Binding-site contacts:
Ligand atom N2 contacts residue ASN61 of chain 1.K at 2.9 Å (h-bond).
Ligand atom C8 contacts residue ASN61 of chain 1.K at 4.4 Å.
Ligand atom C1 contacts residue ASN61 of chain 1.K at 1.5 Å.
Ligand atom C2 contacts residue ASN61 of chain 1.K at 2.5 Å.
Ligand atom C5 contacts residue ASN61 of chain 1.K at 3.7 Å.
Ligand atom C4 contacts residue ASN61 of chain 1.K at 4.3 Å.
Ligand atom O5 contacts residue ASN61 of chain 1.K at 2.4 Å (h-bond).
Ligand atom C3 contacts residue ASN61 of chain 1.K at 3.8 Å.
Ligand atom C8 contacts residue PHE59 of chain 1.K at 3.6 Å (hydrophobic).
Ligand atom O7 contacts residue ASN61 of chain 1.K at 3.1 Å (h-bond).
Ligand atom C8 contacts residue SER60 of chain 1.K at 4.2 Å.
Ligand atom C7 contacts residue ASN61 of chain 1.K at 3.2 Å.

A small-molecule ligand and the protein it binds are described below.
Small molecule (SMILES): CC(=O)N[C@@H]1[C@@H](O)[C@H](O)[C@@H](CO)O[C@H]1O

Sequence of chain 1.K:
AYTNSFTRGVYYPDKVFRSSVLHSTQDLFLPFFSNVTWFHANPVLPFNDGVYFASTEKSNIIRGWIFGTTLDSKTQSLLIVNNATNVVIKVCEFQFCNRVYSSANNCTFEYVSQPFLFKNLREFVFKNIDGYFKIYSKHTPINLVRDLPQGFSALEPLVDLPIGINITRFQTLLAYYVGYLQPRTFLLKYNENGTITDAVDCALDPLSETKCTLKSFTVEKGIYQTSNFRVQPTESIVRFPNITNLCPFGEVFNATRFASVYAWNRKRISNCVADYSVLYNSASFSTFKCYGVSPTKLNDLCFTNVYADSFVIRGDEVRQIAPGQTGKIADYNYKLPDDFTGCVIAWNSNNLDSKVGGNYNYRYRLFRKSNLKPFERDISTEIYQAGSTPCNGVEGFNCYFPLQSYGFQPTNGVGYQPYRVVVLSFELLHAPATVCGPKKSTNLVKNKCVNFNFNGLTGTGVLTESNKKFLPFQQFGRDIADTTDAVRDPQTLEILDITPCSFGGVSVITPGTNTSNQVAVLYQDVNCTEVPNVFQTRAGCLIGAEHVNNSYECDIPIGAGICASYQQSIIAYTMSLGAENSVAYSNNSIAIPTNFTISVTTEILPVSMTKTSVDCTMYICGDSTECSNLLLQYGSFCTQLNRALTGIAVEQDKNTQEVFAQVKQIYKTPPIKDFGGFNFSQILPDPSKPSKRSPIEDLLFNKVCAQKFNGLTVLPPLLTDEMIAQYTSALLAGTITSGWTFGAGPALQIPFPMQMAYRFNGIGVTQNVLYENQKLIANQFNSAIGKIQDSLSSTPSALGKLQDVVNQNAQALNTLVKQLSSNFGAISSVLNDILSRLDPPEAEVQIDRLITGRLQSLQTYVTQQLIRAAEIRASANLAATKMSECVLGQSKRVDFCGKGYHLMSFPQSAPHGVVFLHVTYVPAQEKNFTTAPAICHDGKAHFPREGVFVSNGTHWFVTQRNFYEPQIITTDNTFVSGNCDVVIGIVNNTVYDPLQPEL